Binding-site contacts:
Ligand atom O20 contacts residue LYS69 of chain 2.A at 4.0 Å.
Ligand atom C7 contacts residue PHE105 of chain 2.A at 3.6 Å (hydrophobic).
Ligand atom O5 contacts residue VAL92 of chain 2.A at 3.7 Å.
Ligand atom C11 contacts residue LEU58 of chain 2.A at 3.9 Å (hydrophobic).
Ligand atom C13 contacts residue MET107 of chain 2.A at 3.9 Å (hydrophobic).
Ligand atom C4 contacts residue ILE56 of chain 2.A at 3.7 Å (hydrophobic).
Ligand atom C2 contacts residue PHE105 of chain 2.A at 3.7 Å (hydrophobic).
Ligand atom C7 contacts residue VAL43 of chain 2.A at 4.1 Å (hydrophobic).
Ligand atom C10 contacts residue ILE84 of chain 2.A at 3.5 Å (hydrophobic).
Ligand atom O12 contacts residue ILE71 of chain 2.A at 3.4 Å.
Ligand atom C8 contacts residue VAL41 of chain 2.A at 3.7 Å (hydrophobic).
Ligand atom C18 contacts residue LYS60 of chain 2.A at 3.8 Å.
Ligand atom C11 contacts residue MET107 of chain 2.A at 3.8 Å (hydrophobic).
Ligand atom O5 contacts residue ILE56 of chain 2.A at 3.9 Å.
Ligand atom C10 contacts residue MET107 of chain 2.A at 3.7 Å (hydrophobic).
Ligand atom C6 contacts residue PHE105 of chain 2.A at 3.7 Å (hydrophobic).
Ligand atom C6 contacts residue ILE56 of chain 2.A at 3.9 Å (hydrophobic).
Ligand atom C9 contacts residue VAL92 of chain 2.A at 3.8 Å (hydrophobic).
Ligand atom C19 contacts residue LYS60 of chain 2.A at 3.7 Å.
Ligand atom C1 contacts residue VAL94 of chain 2.A at 3.9 Å (hydrophobic).
Ligand atom C14 contacts residue VAL41 of chain 2.A at 3.9 Å (hydrophobic).
Ligand atom C11 contacts residue ILE71 of chain 2.A at 3.8 Å (hydrophobic).
Ligand atom O5 contacts residue PHE105 of chain 2.A at 3.5 Å.
Ligand atom C9 contacts residue ILE56 of chain 2.A at 4.0 Å (hydrophobic).
Ligand atom C1 contacts residue LEU54 of chain 2.A at 4.0 Å (hydrophobic).
Ligand atom C15 contacts residue ILE71 of chain 2.A at 3.5 Å (hydrophobic).
Ligand atom C8 contacts residue LEU58 of chain 2.A at 3.4 Å (hydrophobic).
Ligand atom C3 contacts residue ILE56 of chain 2.A at 4.0 Å (hydrophobic).
Ligand atom C1 contacts residue LEU103 of chain 2.A at 3.8 Å (hydrophobic).
Ligand atom C3 contacts residue VAL92 of chain 2.A at 4.0 Å (hydrophobic).
Ligand atom O12 contacts residue VAL41 of chain 2.A at 3.9 Å.
Ligand atom C7 contacts residue ILE56 of chain 2.A at 4.1 Å (hydrophobic).
Ligand atom O12 contacts residue LEU58 of chain 2.A at 3.7 Å.
Ligand atom C9 contacts residue ILE84 of chain 2.A at 3.6 Å (hydrophobic).
Ligand atom C19 contacts residue GLU62 of chain 2.A at 3.8 Å.
Ligand atom C4 contacts residue PHE105 of chain 2.A at 4.0 Å (hydrophobic).
Ligand atom C9 contacts residue MET107 of chain 2.A at 4.0 Å (hydrophobic).
Ligand atom C3 contacts residue LEU54 of chain 2.A at 3.9 Å (hydrophobic).
Ligand atom C1 contacts residue LEU46 of chain 2.A at 4.0 Å (hydrophobic).
Ligand atom O20 contacts residue GLU62 of chain 2.A at 3.7 Å.

Sequence of chain 2.A:
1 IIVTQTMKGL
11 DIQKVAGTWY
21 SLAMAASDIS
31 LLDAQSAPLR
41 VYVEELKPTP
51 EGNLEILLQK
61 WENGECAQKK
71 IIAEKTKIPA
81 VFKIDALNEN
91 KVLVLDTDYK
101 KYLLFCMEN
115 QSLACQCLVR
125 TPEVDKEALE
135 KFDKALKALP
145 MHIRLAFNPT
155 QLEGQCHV

A small-molecule ligand and the protein it binds are described below.
Small molecule (SMILES): CCCCOc1ccc(OCCCN2CCOCC2)cc1